A protein and the small-molecule ligand that binds it are described below.
Small molecule (SMILES): O=C(O)[C@@H](CO)O[C@H]1O[C@H](CO)[C@@H](O)[C@H](O)[C@@H]1O

Binding-site contacts:
Ligand atom O1 contacts residue ALA40 of chain 1.B at 3.7 Å.
Ligand atom O13 contacts residue ASP8 of chain 1.B at 2.6 Å (salt-bridge).
Ligand atom C21 contacts residue HIS170 of chain 1.B at 3.8 Å.
Ligand atom C5 contacts residue ASP8 of chain 1.B at 3.8 Å.
Ligand atom O3 contacts residue ARG135 of chain 1.B at 2.9 Å (salt-bridge).
Ligand atom O1B contacts residue GLY165 of chain 1.B at 3.1 Å.
Ligand atom O1A contacts residue GLY165 of chain 1.B at 3.3 Å.
Ligand atom O1A contacts residue HIS170 of chain 1.B at 2.7 Å (h-bond).
Ligand atom C21 contacts residue PHE168 of chain 1.B at 3.7 Å (hydrophobic).
Ligand atom O3 contacts residue LYS41 of chain 1.B at 3.7 Å.
Ligand atom O2 contacts residue TYR110 of chain 1.B at 2.9 Å (h-bond).
Ligand atom C23 contacts residue ALA40 of chain 1.B at 4.0 Å (hydrophobic).
Ligand atom O3 contacts residue GLU45 of chain 1.B at 2.6 Å (salt-bridge).
Ligand atom O1B contacts residue PHE168 of chain 1.B at 3.4 Å (h-bond).
Ligand atom C2 contacts residue THR140 of chain 1.B at 3.5 Å.
Ligand atom O4 contacts residue LYS41 of chain 1.B at 2.8 Å (salt-bridge).
Ligand atom O2 contacts residue THR140 of chain 1.B at 2.7 Å (h-bond).
Ligand atom C21 contacts residue GLY165 of chain 1.B at 3.7 Å.
Ligand atom O5 contacts residue TYR110 of chain 1.B at 3.3 Å (h-bond).
Ligand atom O1 contacts residue HIS170 of chain 1.B at 3.9 Å.
Ligand atom O1B contacts residue GLY166 of chain 1.B at 3.4 Å (h-bond).
Ligand atom O5 contacts residue PHE168 of chain 1.B at 3.8 Å.
Ligand atom C3 contacts residue ARG135 of chain 1.B at 3.9 Å.
Ligand atom C1 contacts residue TYR110 of chain 1.B at 3.9 Å (hydrophobic).
Ligand atom C4 contacts residue GLU45 of chain 1.B at 3.6 Å.
Ligand atom C2 contacts residue ARG135 of chain 1.B at 3.8 Å.
Ligand atom O1B contacts residue ARG167 of chain 1.B at 2.7 Å (salt-bridge).
Ligand atom O1A contacts residue PHE168 of chain 1.B at 3.5 Å (h-bond).
Ligand atom C2 contacts residue HIS170 of chain 1.B at 3.8 Å.
Ligand atom O3 contacts residue ALA40 of chain 1.B at 4.0 Å.
Ligand atom C23 contacts residue ASP8 of chain 1.B at 3.4 Å.
Ligand atom O4 contacts residue GLU45 of chain 1.B at 2.6 Å (salt-bridge).
Ligand atom C3 contacts residue GLU45 of chain 1.B at 3.7 Å.
Ligand atom C23 contacts residue GLY165 of chain 1.B at 3.3 Å.
Ligand atom C1 contacts residue HIS170 of chain 1.B at 3.9 Å.
Ligand atom C22 contacts residue ASP8 of chain 1.B at 3.7 Å.
Ligand atom C21 contacts residue ARG167 of chain 1.B at 3.9 Å.
Ligand atom O2 contacts residue ARG135 of chain 1.B at 3.3 Å (salt-bridge).
Ligand atom O13 contacts residue ALA40 of chain 1.B at 3.6 Å.
Ligand atom C2 contacts residue TYR110 of chain 1.B at 3.9 Å (hydrophobic).

Sequence of chain 1.B:
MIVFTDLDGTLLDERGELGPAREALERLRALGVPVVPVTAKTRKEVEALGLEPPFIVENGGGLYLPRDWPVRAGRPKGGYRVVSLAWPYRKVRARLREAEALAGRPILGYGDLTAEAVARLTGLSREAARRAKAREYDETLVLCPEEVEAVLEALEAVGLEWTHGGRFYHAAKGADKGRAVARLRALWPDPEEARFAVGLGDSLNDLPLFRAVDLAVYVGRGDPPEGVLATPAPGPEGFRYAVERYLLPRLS